Sequence of chain 1.B:
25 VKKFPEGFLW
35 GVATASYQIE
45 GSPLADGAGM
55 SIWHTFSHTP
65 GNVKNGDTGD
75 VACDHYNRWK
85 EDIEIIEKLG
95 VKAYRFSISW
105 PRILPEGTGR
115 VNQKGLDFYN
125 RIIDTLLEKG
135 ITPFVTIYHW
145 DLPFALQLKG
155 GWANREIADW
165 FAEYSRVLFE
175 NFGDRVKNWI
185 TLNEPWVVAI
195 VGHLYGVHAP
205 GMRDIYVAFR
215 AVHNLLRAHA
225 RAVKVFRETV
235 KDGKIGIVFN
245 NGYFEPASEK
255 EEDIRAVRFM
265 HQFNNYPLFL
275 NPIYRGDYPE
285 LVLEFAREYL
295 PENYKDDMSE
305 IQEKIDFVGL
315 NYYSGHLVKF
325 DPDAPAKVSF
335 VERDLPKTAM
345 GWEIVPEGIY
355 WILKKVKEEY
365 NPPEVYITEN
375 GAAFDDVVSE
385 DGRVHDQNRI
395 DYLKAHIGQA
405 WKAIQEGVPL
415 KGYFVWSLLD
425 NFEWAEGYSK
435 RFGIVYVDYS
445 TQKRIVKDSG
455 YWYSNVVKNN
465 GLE

Binding-site contacts:
Ligand atom C2 contacts residue GLU373 of chain 1.B at 3.5 Å.
Ligand atom C1 contacts residue GLU373 of chain 1.B at 3.1 Å.
Ligand atom O4 contacts residue GLN42 of chain 1.B at 3.0 Å (h-bond).
Ligand atom C10 contacts residue TRP346 of chain 1.B at 3.5 Å (hydrophobic).
Ligand atom O3 contacts residue GLN42 of chain 1.B at 2.6 Å (h-bond).
Ligand atom N1 contacts residue GLU373 of chain 1.B at 3.4 Å (salt-bridge).
Ligand atom C5 contacts residue TYR317 of chain 1.B at 3.3 Å (hydrophobic).
Ligand atom C7 contacts residue TYR317 of chain 1.B at 3.4 Å (hydrophobic).
Ligand atom N2 contacts residue TYR317 of chain 1.B at 3.4 Å.
Ligand atom C8 contacts residue TYR317 of chain 1.B at 3.2 Å (hydrophobic).
Ligand atom C4 contacts residue TRP428 of chain 1.B at 3.6 Å (hydrophobic).
Ligand atom O3 contacts residue TRP420 of chain 1.B at 3.7 Å.
Ligand atom C3 contacts residue GLU373 of chain 1.B at 3.6 Å.
Ligand atom O6 contacts residue TRP346 of chain 1.B at 3.3 Å.
Ligand atom O6 contacts residue TYR317 of chain 1.B at 3.4 Å.
Ligand atom O2 contacts residue GLU188 of chain 1.B at 3.5 Å (salt-bridge).
Ligand atom C3 contacts residue TRP428 of chain 1.B at 3.7 Å (hydrophobic).
Ligand atom C9 contacts residue TRP346 of chain 1.B at 3.4 Å (hydrophobic).
Ligand atom C6 contacts residue TYR317 of chain 1.B at 3.7 Å (hydrophobic).
Ligand atom C4 contacts residue GLU427 of chain 1.B at 3.5 Å.
Ligand atom O2 contacts residue GLU373 of chain 1.B at 2.6 Å (salt-bridge).
Ligand atom C8 contacts residue TRP346 of chain 1.B at 3.5 Å (hydrophobic).
Ligand atom C2 contacts residue GLU188 of chain 1.B at 3.6 Å.
Ligand atom C5 contacts residue GLU373 of chain 1.B at 3.6 Å.
Ligand atom O4 contacts residue TRP420 of chain 1.B at 3.1 Å (h-bond).
Ligand atom O2 contacts residue HIS143 of chain 1.B at 3.2 Å (h-bond).
Ligand atom C12 contacts residue TRP346 of chain 1.B at 3.5 Å (hydrophobic).
Ligand atom C12 contacts residue HIS320 of chain 1.B at 3.7 Å.
Ligand atom O3 contacts residue TRP428 of chain 1.B at 2.8 Å (h-bond).
Ligand atom C6 contacts residue GLU427 of chain 1.B at 3.4 Å.
Ligand atom O2 contacts residue ASN187 of chain 1.B at 2.8 Å (h-bond).
Ligand atom O4 contacts residue GLU427 of chain 1.B at 2.6 Å (salt-bridge).
Ligand atom C13 contacts residue TRP346 of chain 1.B at 3.5 Å (hydrophobic).
Ligand atom C11 contacts residue TRP346 of chain 1.B at 3.6 Å (hydrophobic).
Ligand atom C1 contacts residue GLU188 of chain 1.B at 3.3 Å.
Ligand atom N1 contacts residue TYR317 of chain 1.B at 3.5 Å (h-bond).
Ligand atom O3 contacts residue HIS143 of chain 1.B at 3.0 Å (h-bond).
Ligand atom C6 contacts residue PHE436 of chain 1.B at 3.8 Å (hydrophobic).
Ligand atom O4 contacts residue TRP428 of chain 1.B at 3.8 Å.
Ligand atom O1 contacts residue GLU188 of chain 1.B at 2.5 Å (salt-bridge).

This small molecule binds to this protein.
Small molecule (SMILES): CCCCCCCC/N=C1\OC[C@@H]2[C@@H](O)[C@H](O)[C@@H](O)[C@H](O)N12